Binding-site contacts:
Ligand atom C2 contacts residue ASN282 of chain 1.C at 2.5 Å.
Ligand atom N2 contacts residue ASN282 of chain 1.C at 3.0 Å (h-bond).
Ligand atom O6 contacts residue ASN280 of chain 1.C at 3.4 Å (h-bond).
Ligand atom C1 contacts residue ASN282 of chain 1.C at 1.4 Å.
Ligand atom O6 contacts residue ASN282 of chain 1.C at 4.1 Å.
Ligand atom O5 contacts residue ASN282 of chain 1.C at 2.3 Å (h-bond).
Ligand atom C6 contacts residue GLU281 of chain 1.C at 4.4 Å.
Ligand atom C4 contacts residue ASN282 of chain 1.C at 4.2 Å.
Ligand atom O5 contacts residue ASN280 of chain 1.C at 3.8 Å.
Ligand atom C3 contacts residue ASN282 of chain 1.C at 3.8 Å.
Ligand atom C8 contacts residue ASN282 of chain 1.C at 4.0 Å.
Ligand atom C7 contacts residue ASN282 of chain 1.C at 3.7 Å.
Ligand atom O6 contacts residue GLU281 of chain 1.C at 3.6 Å.
Ligand atom C5 contacts residue ASN282 of chain 1.C at 3.6 Å.
Ligand atom C6 contacts residue ASN280 of chain 1.C at 4.4 Å.

Sequence of chain 1.C:
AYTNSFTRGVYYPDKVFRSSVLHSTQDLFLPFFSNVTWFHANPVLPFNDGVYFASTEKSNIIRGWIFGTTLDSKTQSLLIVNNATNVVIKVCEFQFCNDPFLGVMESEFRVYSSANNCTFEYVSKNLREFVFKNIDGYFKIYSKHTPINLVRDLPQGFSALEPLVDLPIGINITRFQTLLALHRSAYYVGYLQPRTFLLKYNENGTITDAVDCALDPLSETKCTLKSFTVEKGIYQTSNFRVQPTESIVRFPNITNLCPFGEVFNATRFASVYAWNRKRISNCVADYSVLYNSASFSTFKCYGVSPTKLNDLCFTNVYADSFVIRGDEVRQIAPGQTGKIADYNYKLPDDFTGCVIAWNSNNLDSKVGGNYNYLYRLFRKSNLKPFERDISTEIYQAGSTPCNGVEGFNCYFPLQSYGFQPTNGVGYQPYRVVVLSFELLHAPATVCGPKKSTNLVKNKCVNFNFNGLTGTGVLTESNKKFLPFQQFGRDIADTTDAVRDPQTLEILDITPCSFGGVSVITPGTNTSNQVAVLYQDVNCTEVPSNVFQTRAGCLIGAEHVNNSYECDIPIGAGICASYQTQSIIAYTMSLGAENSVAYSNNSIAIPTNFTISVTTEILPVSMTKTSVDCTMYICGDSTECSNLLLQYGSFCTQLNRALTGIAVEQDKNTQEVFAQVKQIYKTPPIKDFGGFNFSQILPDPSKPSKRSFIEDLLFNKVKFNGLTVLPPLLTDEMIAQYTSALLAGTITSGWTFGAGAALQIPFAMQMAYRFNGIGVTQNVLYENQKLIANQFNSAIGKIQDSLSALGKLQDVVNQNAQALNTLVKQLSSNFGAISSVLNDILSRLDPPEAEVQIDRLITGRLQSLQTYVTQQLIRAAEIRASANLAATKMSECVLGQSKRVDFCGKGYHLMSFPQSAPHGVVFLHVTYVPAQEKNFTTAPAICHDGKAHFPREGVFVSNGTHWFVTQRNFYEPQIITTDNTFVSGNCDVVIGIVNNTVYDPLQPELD

This small molecule binds to this protein.
Small molecule (SMILES): CC(=O)N[C@@H]1[C@@H](O)[C@H](O)[C@@H](CO)O[C@H]1O